A small-molecule ligand and the protein it binds are described below.
Small molecule (SMILES): NC(=[NH2+])NCCC[C@H](NC(=O)CNC(=O)[C@@H](N)CCC(=O)O)[C@H](O)CCl

Sequence of chain 1.G:
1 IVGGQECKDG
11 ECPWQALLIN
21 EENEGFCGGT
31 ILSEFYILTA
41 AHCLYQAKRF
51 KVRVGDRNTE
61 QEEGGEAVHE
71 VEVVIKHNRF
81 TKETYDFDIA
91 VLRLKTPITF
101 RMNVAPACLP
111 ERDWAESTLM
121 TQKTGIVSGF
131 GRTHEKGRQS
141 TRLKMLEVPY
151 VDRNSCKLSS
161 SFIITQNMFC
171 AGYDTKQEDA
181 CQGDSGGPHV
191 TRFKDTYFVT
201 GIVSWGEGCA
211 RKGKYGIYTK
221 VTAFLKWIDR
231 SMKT

Binding-site contacts:
Ligand atom CG contacts residue GLY206 of chain 1.G at 3.6 Å.
Ligand atom O1 contacts residue GLN182 of chain 1.G at 3.1 Å.
Ligand atom CA contacts residue GLU207 of chain 1.G at 3.5 Å.
Ligand atom C2 contacts residue SER185 of chain 1.G at 1.6 Å.
Ligand atom N contacts residue GLY206 of chain 1.G at 2.2 Å (h-bond).
Ligand atom CG1 contacts residue SER185 of chain 1.G at 3.4 Å.
Ligand atom CB1 contacts residue SER185 of chain 1.G at 2.6 Å.
Ligand atom O contacts residue TRP205 of chain 1.G at 3.0 Å.
Ligand atom CG1 contacts residue GLN182 of chain 1.G at 3.8 Å.
Ligand atom CA1 contacts residue TYR85 of chain 1.G at 3.3 Å (hydrophobic).
Ligand atom N contacts residue GLY208 of chain 1.G at 3.6 Å.
Ligand atom C3 contacts residue GLN46 of chain 1.G at 3.6 Å.
Ligand atom C2 contacts residue HIS42 of chain 1.G at 3.7 Å.
Ligand atom CB1 contacts residue GLN182 of chain 1.G at 3.5 Å.
Ligand atom NH1 contacts residue CYS181 of chain 1.G at 3.7 Å.
Ligand atom NH2 contacts residue GLY208 of chain 1.G at 3.2 Å (h-bond).
Ligand atom NE contacts residue TRP205 of chain 1.G at 3.5 Å (h-bond).
Ligand atom CB contacts residue GLU207 of chain 1.G at 3.6 Å.
Ligand atom O2 contacts residue SER185 of chain 1.G at 2.4 Å.
Ligand atom C contacts residue GLY206 of chain 1.G at 2.6 Å.
Ligand atom CB contacts residue GLY206 of chain 1.G at 2.2 Å.
Ligand atom N2 contacts residue SER204 of chain 1.G at 3.5 Å (h-bond).
Ligand atom N2 contacts residue SER185 of chain 1.G at 2.6 Å (h-bond).
Ligand atom NH2 contacts residue ALA180 of chain 1.G at 3.5 Å (h-bond).
Ligand atom NH1 contacts residue ASP179 of chain 1.G at 2.7 Å (salt-bridge).
Ligand atom O contacts residue GLY206 of chain 1.G at 2.6 Å (h-bond).
Ligand atom CB1 contacts residue CYS181 of chain 1.G at 3.1 Å (hydrophobic).
Ligand atom C3 contacts residue SER185 of chain 1.G at 2.5 Å.
Ligand atom CZ contacts residue ASP179 of chain 1.G at 3.4 Å.
Ligand atom O2 contacts residue GLY183 of chain 1.G at 2.6 Å (h-bond).
Ligand atom C3 contacts residue HIS42 of chain 1.G at 3.0 Å.
Ligand atom CZ contacts residue ALA180 of chain 1.G at 3.2 Å (hydrophobic).
Ligand atom CA2 contacts residue GLN182 of chain 1.G at 3.6 Å.
Ligand atom CA2 contacts residue SER185 of chain 1.G at 2.2 Å.
Ligand atom O2 contacts residue GLN182 of chain 1.G at 3.5 Å.
Ligand atom O2 contacts residue ASP184 of chain 1.G at 3.2 Å (salt-bridge).
Ligand atom CA contacts residue GLY206 of chain 1.G at 1.4 Å.
Ligand atom NH2 contacts residue ASP179 of chain 1.G at 3.1 Å (salt-bridge).
Ligand atom NH1 contacts residue ALA180 of chain 1.G at 2.8 Å (h-bond).
Ligand atom NE contacts residue GLY206 of chain 1.G at 3.5 Å (h-bond).